Sequence of chain 1.F:
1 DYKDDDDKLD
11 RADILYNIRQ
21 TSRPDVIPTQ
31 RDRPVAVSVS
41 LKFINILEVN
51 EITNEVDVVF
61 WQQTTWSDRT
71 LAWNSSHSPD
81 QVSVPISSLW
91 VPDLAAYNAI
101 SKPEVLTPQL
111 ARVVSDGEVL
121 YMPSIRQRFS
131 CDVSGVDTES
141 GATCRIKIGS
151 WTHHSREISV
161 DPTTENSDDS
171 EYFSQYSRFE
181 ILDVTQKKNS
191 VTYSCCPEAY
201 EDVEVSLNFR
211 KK

This protein binds this small molecule.
Small molecule (SMILES): CC(=O)N[C@@H]1[C@@H](O)[C@H](O)[C@@H](CO)O[C@H]1O

Binding-site contacts:
Ligand atom C3 contacts residue ASN74 of chain 1.F at 3.8 Å.
Ligand atom C1 contacts residue SER76 of chain 1.F at 3.5 Å.
Ligand atom C1 contacts residue ASN74 of chain 1.F at 1.4 Å.
Ligand atom O5 contacts residue SER76 of chain 1.F at 3.2 Å (h-bond).
Ligand atom C6 contacts residue SER76 of chain 1.F at 3.6 Å.
Ligand atom C5 contacts residue SER76 of chain 1.F at 3.3 Å.
Ligand atom C4 contacts residue ASN74 of chain 1.F at 4.2 Å.
Ligand atom C2 contacts residue ASN74 of chain 1.F at 2.4 Å.
Ligand atom O6 contacts residue HIS77 of chain 1.F at 4.0 Å.
Ligand atom O5 contacts residue ASN74 of chain 1.F at 2.4 Å (h-bond).
Ligand atom C5 contacts residue ASN74 of chain 1.F at 3.7 Å.
Ligand atom C7 contacts residue ASN74 of chain 1.F at 3.5 Å.
Ligand atom O7 contacts residue ASN74 of chain 1.F at 3.7 Å.
Ligand atom N2 contacts residue ASN74 of chain 1.F at 2.9 Å (h-bond).
Ligand atom O7 contacts residue SER76 of chain 1.F at 4.5 Å.
Ligand atom C6 contacts residue HIS77 of chain 1.F at 3.4 Å.